Binding-site contacts:
Ligand atom O3 contacts residue ASN236 of chain 1.C at 3.2 Å (h-bond).
Ligand atom C7 contacts residue ASN165 of chain 1.C at 3.8 Å.
Ligand atom O5 contacts residue ASN165 of chain 1.C at 2.3 Å (h-bond).
Ligand atom C8 contacts residue THR167 of chain 1.C at 4.4 Å.
Ligand atom C1 contacts residue ASN236 of chain 1.C at 3.9 Å.
Ligand atom N2 contacts residue THR167 of chain 1.C at 3.8 Å.
Ligand atom C2 contacts residue ASN165 of chain 1.C at 2.8 Å.
Ligand atom C3 contacts residue ASN236 of chain 1.C at 3.3 Å.
Ligand atom C2 contacts residue ASN236 of chain 1.C at 3.1 Å.
Ligand atom O5 contacts residue ASN236 of chain 1.C at 3.5 Å (h-bond).
Ligand atom C6 contacts residue ASN236 of chain 1.C at 3.7 Å.
Ligand atom C4 contacts residue ASN165 of chain 1.C at 4.3 Å.
Ligand atom C3 contacts residue ASN165 of chain 1.C at 4.0 Å.
Ligand atom O6 contacts residue ASN165 of chain 1.C at 4.3 Å.
Ligand atom O4 contacts residue ASN236 of chain 1.C at 4.1 Å.
Ligand atom C6 contacts residue ASN165 of chain 1.C at 4.5 Å.
Ligand atom O6 contacts residue ASN236 of chain 1.C at 4.3 Å.
Ligand atom C1 contacts residue ASN165 of chain 1.C at 1.4 Å.
Ligand atom O7 contacts residue ASN165 of chain 1.C at 4.0 Å.
Ligand atom C5 contacts residue ASN236 of chain 1.C at 3.9 Å.
Ligand atom N2 contacts residue ASN165 of chain 1.C at 3.3 Å (h-bond).
Ligand atom C5 contacts residue ASN165 of chain 1.C at 3.4 Å.
Ligand atom C4 contacts residue ASN236 of chain 1.C at 3.2 Å.
Ligand atom N2 contacts residue ASN236 of chain 1.C at 4.0 Å.
Ligand atom O6 contacts residue ALA238 of chain 1.C at 4.1 Å.

The small molecule below binds the protein below.
Small molecule (SMILES): CC(=O)N[C@@H]1[C@@H](O)[C@H](O)[C@@H](CO)O[C@H]1O

Sequence of chain 1.C:
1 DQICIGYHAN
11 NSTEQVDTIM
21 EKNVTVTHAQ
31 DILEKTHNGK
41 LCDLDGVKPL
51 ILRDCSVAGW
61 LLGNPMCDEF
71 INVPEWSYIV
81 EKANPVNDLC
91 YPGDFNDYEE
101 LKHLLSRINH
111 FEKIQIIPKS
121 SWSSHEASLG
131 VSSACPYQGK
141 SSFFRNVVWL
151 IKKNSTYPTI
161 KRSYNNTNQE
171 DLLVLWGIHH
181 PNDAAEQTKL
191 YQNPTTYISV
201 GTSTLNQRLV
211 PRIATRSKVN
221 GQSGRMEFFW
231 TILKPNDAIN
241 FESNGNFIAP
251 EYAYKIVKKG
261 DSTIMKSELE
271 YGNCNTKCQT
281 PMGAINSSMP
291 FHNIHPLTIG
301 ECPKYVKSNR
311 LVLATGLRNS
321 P